Binding-site contacts:
Ligand atom CBB contacts residue GLY230 of chain 1.F at 3.3 Å.
Ligand atom O2D contacts residue HIS332 of chain 1.F at 3.5 Å (h-bond).
Ligand atom C2B contacts residue PHE327 of chain 1.F at 3.4 Å (hydrophobic).
Ligand atom C4D contacts residue GLY334 of chain 1.F at 3.5 Å.
Ligand atom O2A contacts residue ARG276 of chain 1.F at 3.2 Å (salt-bridge).
Ligand atom C1B contacts residue PHE327 of chain 1.F at 3.5 Å (hydrophobic).
Ligand atom O2D contacts residue ARG97 of chain 1.F at 3.1 Å (salt-bridge).
Ligand atom CMA contacts residue SER326 of chain 1.F at 3.3 Å.
Ligand atom C1C contacts residue GLY227 of chain 1.F at 3.6 Å.
Ligand atom CGD contacts residue HIS332 of chain 1.F at 3.5 Å.
Ligand atom CMB contacts residue SER326 of chain 1.F at 3.7 Å.
Ligand atom CMC contacts residue THR231 of chain 1.F at 3.6 Å.
Ligand atom CAA contacts residue HIS332 of chain 1.F at 3.5 Å.
Ligand atom CBC contacts residue LEU223 of chain 1.F at 3.6 Å (hydrophobic).
Ligand atom O2D contacts residue ILE331 of chain 1.F at 3.7 Å.
Ligand atom CGA contacts residue THR274 of chain 1.F at 3.7 Å.
Ligand atom O1D contacts residue MET85 of chain 1.F at 3.3 Å (h-bond).
Ligand atom C3C contacts residue GLY336 of chain 1.F at 3.7 Å.
Ligand atom O2A contacts residue THR274 of chain 1.F at 3.3 Å (h-bond).
Ligand atom O1A contacts residue ARG276 of chain 1.F at 2.9 Å (salt-bridge).
Ligand atom O1D contacts residue HIS93 of chain 1.F at 3.5 Å (h-bond).
Ligand atom CHB contacts residue SER326 of chain 1.F at 3.5 Å.
Ligand atom CMD contacts residue LEU222 of chain 1.F at 3.4 Å (hydrophobic).
Ligand atom C1A contacts residue GLY334 of chain 1.F at 3.5 Å.
Ligand atom CMC contacts residue GLY227 of chain 1.F at 3.3 Å.
Ligand atom C2C contacts residue GLY227 of chain 1.F at 3.3 Å.
Ligand atom CHA contacts residue GLY334 of chain 1.F at 3.4 Å.
Ligand atom C3B contacts residue PHE327 of chain 1.F at 3.4 Å (hydrophobic).
Ligand atom O1D contacts residue HIS332 of chain 1.F at 3.0 Å (h-bond).
Ligand atom CBD contacts residue HIS332 of chain 1.F at 3.6 Å.
Ligand atom O2D contacts residue HIS93 of chain 1.F at 2.4 Å (h-bond).
Ligand atom CGD contacts residue HIS93 of chain 1.F at 3.4 Å.
Ligand atom CAB contacts residue GLY230 of chain 1.F at 3.5 Å.
Ligand atom C3A contacts residue PHE327 of chain 1.F at 3.5 Å (hydrophobic).
Ligand atom CGA contacts residue ARG276 of chain 1.F at 3.6 Å.
Ligand atom O1D contacts residue LEU86 of chain 1.F at 3.5 Å.
Ligand atom CMA contacts residue GLY328 of chain 1.F at 3.3 Å.
Ligand atom CMA contacts residue PHE327 of chain 1.F at 3.2 Å (hydrophobic).
Ligand atom CAD contacts residue LEU86 of chain 1.F at 3.4 Å (hydrophobic).
Ligand atom C2A contacts residue PHE327 of chain 1.F at 3.6 Å (hydrophobic).

The small molecule below binds the protein below.
Small molecule (SMILES): C=CC1=C(C)C2=Cc3c(C)c(CCC(=O)O)c4n3[Ir]35(C=O)<-N6=C(C=c7c(C=C)c(C)c(n73)=CC1=N->52)C(C)=C(CCC(=O)O)C6=C4

Sequence of chain 1.F:
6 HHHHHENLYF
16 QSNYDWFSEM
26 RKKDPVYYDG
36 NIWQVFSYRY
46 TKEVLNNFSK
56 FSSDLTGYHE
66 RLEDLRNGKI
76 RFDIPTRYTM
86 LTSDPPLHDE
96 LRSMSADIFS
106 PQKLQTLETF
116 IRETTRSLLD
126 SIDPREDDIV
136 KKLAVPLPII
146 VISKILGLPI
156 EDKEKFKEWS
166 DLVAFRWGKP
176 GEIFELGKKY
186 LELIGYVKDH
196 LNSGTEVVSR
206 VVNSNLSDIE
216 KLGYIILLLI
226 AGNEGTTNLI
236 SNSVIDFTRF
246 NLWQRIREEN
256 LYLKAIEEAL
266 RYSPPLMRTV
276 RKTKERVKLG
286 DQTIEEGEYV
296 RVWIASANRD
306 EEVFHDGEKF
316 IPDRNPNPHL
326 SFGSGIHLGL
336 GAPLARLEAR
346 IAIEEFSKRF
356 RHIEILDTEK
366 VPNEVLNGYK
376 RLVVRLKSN